Binding-site contacts:
Ligand atom C22 contacts residue GLY251 of chain 1.A at 3.2 Å.
Ligand atom O25 contacts residue VAL90 of chain 1.A at 3.4 Å.
Ligand atom C9 contacts residue SER56 of chain 1.A at 3.8 Å.
Ligand atom N21 contacts residue GLY251 of chain 1.A at 3.5 Å (h-bond).
Ligand atom N19 contacts residue THR252 of chain 1.A at 3.6 Å.
Ligand atom C28 contacts residue TRP136 of chain 1.A at 3.4 Å (hydrophobic).
Ligand atom N19 contacts residue THR253 of chain 1.A at 3.6 Å (h-bond).
Ligand atom C9 contacts residue ASP53 of chain 1.A at 3.6 Å.
Ligand atom C29 contacts residue ASP249 of chain 1.A at 3.3 Å.
Ligand atom C31 contacts residue VAL90 of chain 1.A at 3.5 Å (hydrophobic).
Ligand atom C29 contacts residue GLY251 of chain 1.A at 3.4 Å.
Ligand atom C1 contacts residue ASP53 of chain 1.A at 3.5 Å.
Ligand atom O23 contacts residue TYR92 of chain 1.A at 3.7 Å.
Ligand atom C20 contacts residue GLY251 of chain 1.A at 3.4 Å.
Ligand atom C18 contacts residue LEU51 of chain 1.A at 3.6 Å (hydrophobic).
Ligand atom C28 contacts residue GLN33 of chain 1.A at 3.5 Å.
Ligand atom N7 contacts residue SER56 of chain 1.A at 3.8 Å.
Ligand atom N21 contacts residue ASP249 of chain 1.A at 2.9 Å (salt-bridge).
Ligand atom C22 contacts residue LEU51 of chain 1.A at 3.8 Å (hydrophobic).
Ligand atom N19 contacts residue GLY251 of chain 1.A at 3.4 Å.
Ligand atom C27 contacts residue TRP136 of chain 1.A at 3.5 Å (hydrophobic).
Ligand atom O25 contacts residue SER56 of chain 1.A at 3.5 Å.
Ligand atom C33 contacts residue ARG149 of chain 1.A at 3.4 Å.
Ligand atom C15 contacts residue TYR92 of chain 1.A at 3.7 Å (hydrophobic).
Ligand atom C26 contacts residue GLY55 of chain 1.A at 3.5 Å.
Ligand atom C29 contacts residue THR252 of chain 1.A at 3.0 Å.
Ligand atom C4 contacts residue ASP249 of chain 1.A at 3.8 Å.
Ligand atom C26 contacts residue SER56 of chain 1.A at 3.7 Å.
Ligand atom C24 contacts residue GLN33 of chain 1.A at 3.1 Å.
Ligand atom C4 contacts residue ASP53 of chain 1.A at 3.4 Å.
Ligand atom C32 contacts residue ARG149 of chain 1.A at 3.3 Å.
Ligand atom C30 contacts residue TYR219 of chain 1.A at 3.4 Å (hydrophobic).
Ligand atom N6 contacts residue ASP53 of chain 1.A at 2.6 Å (salt-bridge).
Ligand atom C10 contacts residue SER56 of chain 1.A at 3.5 Å.
Ligand atom C27 contacts residue LEU51 of chain 1.A at 3.8 Å (hydrophobic).
Ligand atom N19 contacts residue SER31 of chain 1.A at 3.6 Å (h-bond).
Ligand atom N21 contacts residue GLY55 of chain 1.A at 3.8 Å.
Ligand atom N21 contacts residue ASP53 of chain 1.A at 2.7 Å (salt-bridge).
Ligand atom C4 contacts residue GLY251 of chain 1.A at 3.7 Å.
Ligand atom S14 contacts residue TYR92 of chain 1.A at 3.3 Å.

A small-molecule ligand and the protein it binds are described below.
Small molecule (SMILES): [H]/N=C1\N[C@@]2(c3cc(-c4cccc(C#N)c4)cs3)CN(C(=O)c3ccccc3)C[C@H]2C(=O)N1C

Sequence of chain 1.A:
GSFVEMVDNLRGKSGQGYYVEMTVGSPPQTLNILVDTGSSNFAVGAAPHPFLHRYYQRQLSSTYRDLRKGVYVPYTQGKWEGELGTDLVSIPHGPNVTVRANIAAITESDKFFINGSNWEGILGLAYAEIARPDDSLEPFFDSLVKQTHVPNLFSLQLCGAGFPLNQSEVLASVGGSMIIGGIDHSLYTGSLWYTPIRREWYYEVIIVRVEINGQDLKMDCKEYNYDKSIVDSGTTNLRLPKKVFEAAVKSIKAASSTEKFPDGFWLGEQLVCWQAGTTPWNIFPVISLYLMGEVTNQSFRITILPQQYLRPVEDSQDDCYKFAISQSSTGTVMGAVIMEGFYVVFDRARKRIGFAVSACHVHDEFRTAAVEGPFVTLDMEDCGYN